This protein binds this small molecule.
Small molecule (SMILES): Cc1cn([C@H]2C[C@H](O[P](=O)(O)OC[C@H]3O[C@@H](n4ccc(N)nc4=O)C[C@@H]3O[P](=O)(O)OC[C@H]3O[C@@H](n4cnc5c(=O)nc(N)[nH]c54)C[C@@H]3O[P](=O)(O)OC[C@H]3O[C@@H](n4cnc5c(=O)nc(N)[nH]c54)C[C@@H]3O)[C@@H](CO[P](=O)(O)O[C@H]3C[C@H](n4cnc5c(=O)nc(N)[nH]c54)O[C@@H]3COP(=O)(O)O)O2)c(=O)[nH]c1=O

Sequence of chain 1.A:
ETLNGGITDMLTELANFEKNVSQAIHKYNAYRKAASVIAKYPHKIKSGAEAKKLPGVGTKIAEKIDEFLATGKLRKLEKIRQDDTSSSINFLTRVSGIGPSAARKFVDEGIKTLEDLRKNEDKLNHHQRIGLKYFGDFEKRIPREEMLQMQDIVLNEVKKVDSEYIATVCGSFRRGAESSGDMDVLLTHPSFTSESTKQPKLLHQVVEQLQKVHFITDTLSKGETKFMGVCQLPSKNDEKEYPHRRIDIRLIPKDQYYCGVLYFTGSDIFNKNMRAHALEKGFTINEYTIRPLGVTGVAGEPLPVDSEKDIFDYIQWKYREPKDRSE

Binding-site contacts:
Ligand atom OP1 contacts residue THR69 of chain 1.A at 3.6 Å (h-bond).
Ligand atom N3 contacts residue ALA40 of chain 1.A at 3.6 Å.
Ligand atom OP2 contacts residue LYS70 of chain 1.A at 2.9 Å (salt-bridge).
Ligand atom OP1 contacts residue VAL67 of chain 1.A at 3.5 Å (h-bond).
Ligand atom O5' contacts residue LYS37 of chain 1.A at 3.7 Å.
Ligand atom OP1 contacts residue LEU64 of chain 1.A at 3.7 Å.
Ligand atom C5' contacts residue GLY66 of chain 1.A at 3.6 Å.
Ligand atom C6 contacts residue HIS36 of chain 1.A at 3.9 Å.
Ligand atom OP1 contacts residue GLY66 of chain 1.A at 2.8 Å (h-bond).
Ligand atom C5' contacts residue TYR41 of chain 1.A at 3.6 Å (hydrophobic).
Ligand atom OP2 contacts residue VAL67 of chain 1.A at 3.7 Å.
Ligand atom P contacts residue LYS37 of chain 1.A at 3.7 Å.
Ligand atom N7 contacts residue LYS37 of chain 1.A at 3.9 Å.
Ligand atom O4' contacts residue ALA40 of chain 1.A at 3.5 Å.
Ligand atom OP2 contacts residue THR69 of chain 1.A at 3.9 Å.
Ligand atom O3' contacts residue ILE71 of chain 1.A at 3.7 Å.
Ligand atom P contacts residue NA1 of chain 1.J at 3.5 Å.
Ligand atom OP1 contacts residue ILE71 of chain 1.A at 2.9 Å (h-bond).
Ligand atom C3' contacts residue GLY68 of chain 1.A at 3.9 Å.
Ligand atom O6 contacts residue HIS36 of chain 1.A at 3.7 Å.
Ligand atom C5' contacts residue GLY68 of chain 1.A at 3.7 Å.
Ligand atom P contacts residue VAL67 of chain 1.A at 3.8 Å.
Ligand atom C4' contacts residue GLY66 of chain 1.A at 3.6 Å.
Ligand atom OP2 contacts residue GLY68 of chain 1.A at 3.8 Å.
Ligand atom O3' contacts residue GLY66 of chain 1.A at 3.5 Å.
Ligand atom OP1 contacts residue LYS70 of chain 1.A at 3.5 Å (salt-bridge).
Ligand atom N1 contacts residue HIS36 of chain 1.A at 3.8 Å.
Ligand atom P contacts residue LYS70 of chain 1.A at 3.8 Å.
Ligand atom OP2 contacts residue LYS37 of chain 1.A at 3.7 Å.
Ligand atom OP1 contacts residue GLY68 of chain 1.A at 2.9 Å (h-bond).
Ligand atom OP2 contacts residue LYS70 of chain 1.A at 3.2 Å.
Ligand atom OP2 contacts residue NA1 of chain 1.J at 3.4 Å (h-bond).
Ligand atom OP1 contacts residue LYS70 of chain 1.A at 3.5 Å.
Ligand atom P contacts residue ILE71 of chain 1.A at 3.9 Å.
Ligand atom OP1 contacts residue PRO65 of chain 1.A at 3.8 Å.
Ligand atom O5' contacts residue GLY68 of chain 1.A at 3.8 Å.
Ligand atom P contacts residue LYS70 of chain 1.A at 3.8 Å.
Ligand atom OP3 contacts residue LYS37 of chain 1.A at 2.8 Å (salt-bridge).
Ligand atom C8 contacts residue LYS37 of chain 1.A at 3.8 Å.
Ligand atom OP1 contacts residue NA1 of chain 1.J at 2.7 Å (h-bond).